Binding-site contacts:
Ligand atom N1 contacts residue NAI1 of chain 2.E at 3.5 Å.
Ligand atom O3 contacts residue ASP158 of chain 2.B at 4.3 Å.
Ligand atom O2 contacts residue ARG97 of chain 2.B at 4.4 Å.
Ligand atom C2 contacts residue SER240 of chain 2.B at 3.8 Å.
Ligand atom O1 contacts residue NAI1 of chain 2.E at 3.4 Å.
Ligand atom O2 contacts residue ARG161 of chain 2.B at 2.7 Å (salt-bridge).
Ligand atom C1 contacts residue ASN130 of chain 2.B at 3.9 Å.
Ligand atom N1 contacts residue ASN130 of chain 2.B at 4.0 Å.
Ligand atom O1 contacts residue ASN130 of chain 2.B at 3.0 Å (h-bond).
Ligand atom C2 contacts residue HIS186 of chain 2.B at 3.9 Å.
Ligand atom O1 contacts residue ARG97 of chain 2.B at 2.7 Å (salt-bridge).
Ligand atom O3 contacts residue ARG97 of chain 2.B at 2.7 Å (salt-bridge).
Ligand atom O3 contacts residue ALA229 of chain 2.B at 3.3 Å.
Ligand atom C2 contacts residue LEU157 of chain 2.B at 3.9 Å (hydrophobic).
Ligand atom O3 contacts residue LEU157 of chain 2.B at 3.8 Å.
Ligand atom O2 contacts residue SER240 of chain 2.B at 2.8 Å (h-bond).
Ligand atom C1 contacts residue ALA229 of chain 2.B at 3.8 Å (hydrophobic).
Ligand atom C1 contacts residue NAI1 of chain 2.E at 3.4 Å.
Ligand atom C1 contacts residue ARG97 of chain 2.B at 3.5 Å.
Ligand atom N1 contacts residue SER240 of chain 2.B at 4.3 Å.
Ligand atom C1 contacts residue HIS186 of chain 2.B at 3.9 Å.
Ligand atom O3 contacts residue ARG161 of chain 2.B at 2.7 Å (salt-bridge).
Ligand atom O2 contacts residue NAI1 of chain 2.E at 3.7 Å.
Ligand atom C2 contacts residue NAI1 of chain 2.E at 3.6 Å.
Ligand atom O1 contacts residue HIS186 of chain 2.B at 3.1 Å (h-bond).
Ligand atom O2 contacts residue ALA229 of chain 2.B at 3.4 Å.
Ligand atom C2 contacts residue ALA229 of chain 2.B at 3.2 Å (hydrophobic).
Ligand atom C1 contacts residue SER240 of chain 2.B at 4.3 Å.
Ligand atom C2 contacts residue ARG97 of chain 2.B at 3.4 Å.
Ligand atom O2 contacts residue LEU157 of chain 2.B at 3.5 Å.
Ligand atom C2 contacts residue ARG161 of chain 2.B at 3.4 Å.
Ligand atom N1 contacts residue ALA229 of chain 2.B at 4.1 Å.
Ligand atom N1 contacts residue ARG97 of chain 2.B at 4.3 Å.
Ligand atom O3 contacts residue HIS186 of chain 2.B at 3.2 Å.
Ligand atom O3 contacts residue NAI1 of chain 2.E at 3.9 Å.
Ligand atom N1 contacts residue THR239 of chain 2.B at 3.7 Å.

This protein binds this small molecule.
Small molecule (SMILES): NC(=O)C(=O)O

Sequence of chain 2.B:
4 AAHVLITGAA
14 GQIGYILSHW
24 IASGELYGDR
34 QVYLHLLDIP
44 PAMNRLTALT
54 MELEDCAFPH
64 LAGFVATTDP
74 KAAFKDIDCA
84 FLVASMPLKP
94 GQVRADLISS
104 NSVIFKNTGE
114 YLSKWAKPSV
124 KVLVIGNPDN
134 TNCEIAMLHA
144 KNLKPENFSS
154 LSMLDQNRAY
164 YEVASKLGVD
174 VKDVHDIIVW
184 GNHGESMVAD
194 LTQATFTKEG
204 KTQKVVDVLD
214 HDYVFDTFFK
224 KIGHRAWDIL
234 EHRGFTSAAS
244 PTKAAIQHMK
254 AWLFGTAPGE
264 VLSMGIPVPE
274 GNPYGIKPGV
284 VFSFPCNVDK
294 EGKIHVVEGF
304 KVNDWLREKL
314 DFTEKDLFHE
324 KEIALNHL